Binding-site contacts:
Ligand atom C26 contacts residue ILE639 of chain 1.A at 4.3 Å (hydrophobic).
Ligand atom C26 contacts residue PHE640 of chain 1.A at 4.5 Å (hydrophobic).
Ligand atom C19 contacts residue ALA632 of chain 1.A at 3.4 Å (hydrophobic).
Ligand atom C19 contacts residue TYR576 of chain 1.A at 4.0 Å (hydrophobic).
Ligand atom C21 contacts residue TYR570 of chain 1.A at 4.3 Å (hydrophobic).
Ligand atom C21 contacts residue PHE571 of chain 1.A at 3.5 Å (hydrophobic).
Ligand atom C11 contacts residue TYR576 of chain 1.A at 4.5 Å (hydrophobic).
Ligand atom C23 contacts residue MET636 of chain 1.A at 3.8 Å (hydrophobic).
Ligand atom C18 contacts residue TYR576 of chain 1.A at 3.8 Å (hydrophobic).
Ligand atom C15 contacts residue CYS635 of chain 1.A at 3.7 Å (hydrophobic).
Ligand atom C24 contacts residue ILE639 of chain 1.A at 3.9 Å (hydrophobic).
Ligand atom O1 contacts residue LYS628 of chain 1.A at 3.9 Å.
Ligand atom C7 contacts residue CYS635 of chain 1.A at 4.5 Å (hydrophobic).
Ligand atom C24 contacts residue PHE640 of chain 1.A at 4.4 Å (hydrophobic).
Ligand atom C27 contacts residue PHE640 of chain 1.A at 4.5 Å (hydrophobic).
Ligand atom C20 contacts residue MET636 of chain 1.A at 3.9 Å (hydrophobic).
Ligand atom C16 contacts residue CYS635 of chain 1.A at 4.1 Å (hydrophobic).
Ligand atom C22 contacts residue MET636 of chain 1.A at 3.4 Å (hydrophobic).
Ligand atom C23 contacts residue ILE639 of chain 1.A at 4.5 Å (hydrophobic).
Ligand atom C18 contacts residue ALA632 of chain 1.A at 4.2 Å (hydrophobic).
Ligand atom C22 contacts residue ILE639 of chain 1.A at 4.0 Å (hydrophobic).
Ligand atom C25 contacts residue PHE640 of chain 1.A at 3.7 Å (hydrophobic).

Sequence of chain 1.A:
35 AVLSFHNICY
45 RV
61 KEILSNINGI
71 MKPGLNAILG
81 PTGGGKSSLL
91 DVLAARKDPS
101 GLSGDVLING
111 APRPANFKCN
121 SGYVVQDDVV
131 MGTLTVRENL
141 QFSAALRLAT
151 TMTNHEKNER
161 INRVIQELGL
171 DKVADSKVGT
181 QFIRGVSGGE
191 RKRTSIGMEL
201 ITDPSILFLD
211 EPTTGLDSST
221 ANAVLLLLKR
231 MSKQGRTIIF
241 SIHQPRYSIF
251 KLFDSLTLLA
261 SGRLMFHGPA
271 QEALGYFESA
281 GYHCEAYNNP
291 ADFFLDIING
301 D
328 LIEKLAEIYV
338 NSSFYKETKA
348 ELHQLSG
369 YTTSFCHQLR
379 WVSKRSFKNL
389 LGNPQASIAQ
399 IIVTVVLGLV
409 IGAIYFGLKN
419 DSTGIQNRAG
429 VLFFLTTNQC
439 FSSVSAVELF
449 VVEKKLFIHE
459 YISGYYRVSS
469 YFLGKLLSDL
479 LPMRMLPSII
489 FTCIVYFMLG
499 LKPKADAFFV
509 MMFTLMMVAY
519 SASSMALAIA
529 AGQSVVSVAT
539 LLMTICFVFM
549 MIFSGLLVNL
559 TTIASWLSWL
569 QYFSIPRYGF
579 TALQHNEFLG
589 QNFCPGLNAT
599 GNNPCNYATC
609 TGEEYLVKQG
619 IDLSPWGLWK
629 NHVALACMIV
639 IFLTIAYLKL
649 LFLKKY

This protein binds this small molecule.
Small molecule (SMILES): CC(C)CCC[C@@H](C)[C@H]1CC[C@H]2[C@@H]3CC=C4C[C@@H](O)CC[C@]4(C)[C@H]3CC[C@]12C